Sequence of chain 1.A:
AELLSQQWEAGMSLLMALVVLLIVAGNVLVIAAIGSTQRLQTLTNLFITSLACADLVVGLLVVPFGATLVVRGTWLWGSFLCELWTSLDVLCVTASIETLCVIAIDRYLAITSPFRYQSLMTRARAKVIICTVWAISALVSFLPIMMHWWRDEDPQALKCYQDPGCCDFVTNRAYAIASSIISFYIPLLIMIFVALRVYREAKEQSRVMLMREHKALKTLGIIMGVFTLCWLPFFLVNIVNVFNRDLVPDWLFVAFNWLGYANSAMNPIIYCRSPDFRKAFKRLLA

Binding-site contacts:
Ligand atom O63 contacts residue LEU273 of chain 1.A at 4.5 Å.
Ligand atom C9 contacts residue VAL72 of chain 1.A at 4.2 Å (hydrophobic).
Ligand atom O63 contacts residue TRP272 of chain 1.A at 3.9 Å.
Ligand atom C12 contacts residue VAL72 of chain 1.A at 4.5 Å (hydrophobic).
Ligand atom C0 contacts residue Y001 of chain 1.J at 3.9 Å.
Ligand atom O34 contacts residue LEU17 of chain 1.A at 4.4 Å.
Ligand atom C9 contacts residue VAL268 of chain 1.A at 3.7 Å (hydrophobic).
Ligand atom C9 contacts residue TRP272 of chain 1.A at 3.9 Å (hydrophobic).
Ligand atom C21 contacts residue TRP272 of chain 1.A at 4.5 Å (hydrophobic).
Ligand atom C15 contacts residue TRP272 of chain 1.A at 4.2 Å (hydrophobic).
Ligand atom O53 contacts residue LEU273 of chain 1.A at 4.5 Å.
Ligand atom C37 contacts residue ALA276 of chain 1.A at 4.3 Å (hydrophobic).
Ligand atom O34 contacts residue VAL21 of chain 1.A at 3.3 Å.
Ligand atom C1 contacts residue VAL268 of chain 1.A at 3.9 Å (hydrophobic).
Ligand atom C0 contacts residue VAL268 of chain 1.A at 4.3 Å (hydrophobic).
Ligand atom C27 contacts residue TRP272 of chain 1.A at 4.1 Å (hydrophobic).
Ligand atom C40 contacts residue ALA276 of chain 1.A at 4.3 Å (hydrophobic).
Ligand atom C18 contacts residue TRP272 of chain 1.A at 4.1 Å (hydrophobic).
Ligand atom C60 contacts residue TRP272 of chain 1.A at 4.4 Å (hydrophobic).
Ligand atom C0 contacts residue VAL72 of chain 1.A at 3.8 Å (hydrophobic).
Ligand atom O63 contacts residue ALA269 of chain 1.A at 4.0 Å.
Ligand atom O49 contacts residue LEU273 of chain 1.A at 4.3 Å.
Ligand atom O49 contacts residue ALA276 of chain 1.A at 3.5 Å.

A small-molecule ligand and the protein it binds are described below.
Small molecule (SMILES): CCCCCCCCCC(=O)N(CCO)C[C@@H](O)[C@@H](O)[C@@H](O)[C@@H](O)CO